Sequence of chain 1.G:
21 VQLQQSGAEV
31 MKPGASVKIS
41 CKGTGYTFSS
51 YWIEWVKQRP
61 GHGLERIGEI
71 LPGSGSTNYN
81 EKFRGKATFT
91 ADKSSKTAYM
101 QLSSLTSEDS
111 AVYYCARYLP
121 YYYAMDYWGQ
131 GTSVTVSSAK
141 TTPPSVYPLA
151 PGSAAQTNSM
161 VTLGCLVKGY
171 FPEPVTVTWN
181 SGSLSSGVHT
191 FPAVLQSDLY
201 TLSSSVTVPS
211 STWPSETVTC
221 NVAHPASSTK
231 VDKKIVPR

Binding-site contacts:
Ligand atom C7 contacts residue ASN52 of chain 1.F at 4.2 Å.
Ligand atom O7 contacts residue ASN52 of chain 1.F at 3.4 Å.
Ligand atom O3 contacts residue ASN52 of chain 1.F at 3.5 Å (h-bond).
Ligand atom N2 contacts residue ARG186 of chain 1.C at 3.9 Å.
Ligand atom C7 contacts residue TYR122 of chain 1.G at 3.9 Å (hydrophobic).
Ligand atom C7 contacts residue ARG186 of chain 1.C at 3.4 Å.
Ligand atom C3 contacts residue ASN143 of chain 1.C at 3.8 Å.
Ligand atom C8 contacts residue ARG186 of chain 1.C at 4.0 Å.
Ligand atom O7 contacts residue ASN143 of chain 1.C at 3.5 Å (h-bond).
Ligand atom O4 contacts residue ASP202 of chain 1.C at 4.3 Å.
Ligand atom O5 contacts residue ASN143 of chain 1.C at 2.3 Å (h-bond).
Ligand atom C5 contacts residue ASP202 of chain 1.C at 3.9 Å.
Ligand atom N2 contacts residue ASN143 of chain 1.C at 2.9 Å (h-bond).
Ligand atom C7 contacts residue ILE204 of chain 1.C at 3.9 Å (hydrophobic).
Ligand atom C4 contacts residue ASN143 of chain 1.C at 4.2 Å.
Ligand atom C1 contacts residue ASN143 of chain 1.C at 1.4 Å.
Ligand atom C2 contacts residue ARG186 of chain 1.C at 3.9 Å.
Ligand atom C6 contacts residue ARG186 of chain 1.C at 3.8 Å.
Ligand atom O5 contacts residue ARG186 of chain 1.C at 4.1 Å.
Ligand atom O7 contacts residue ARG186 of chain 1.C at 3.2 Å (salt-bridge).
Ligand atom C6 contacts residue ASN54 of chain 1.F at 2.9 Å.
Ligand atom C8 contacts residue TYR122 of chain 1.G at 4.0 Å (hydrophobic).
Ligand atom C8 contacts residue ILE204 of chain 1.C at 3.6 Å (hydrophobic).
Ligand atom C3 contacts residue ASP202 of chain 1.C at 3.9 Å.
Ligand atom N2 contacts residue TYR122 of chain 1.G at 3.0 Å (h-bond).
Ligand atom C3 contacts residue TYR122 of chain 1.G at 3.6 Å (hydrophobic).
Ligand atom C4 contacts residue ASP202 of chain 1.C at 4.3 Å.
Ligand atom C2 contacts residue ASN143 of chain 1.C at 2.4 Å.
Ligand atom N2 contacts residue ILE204 of chain 1.C at 3.8 Å.
Ligand atom C2 contacts residue TYR122 of chain 1.G at 3.7 Å (hydrophobic).
Ligand atom C8 contacts residue TYR121 of chain 1.G at 4.0 Å (hydrophobic).
Ligand atom C3 contacts residue ARG186 of chain 1.C at 4.1 Å.
Ligand atom C1 contacts residue TYR122 of chain 1.G at 4.0 Å (hydrophobic).
Ligand atom C1 contacts residue ASP202 of chain 1.C at 4.0 Å.
Ligand atom O3 contacts residue ARG186 of chain 1.C at 3.4 Å (salt-bridge).
Ligand atom C5 contacts residue ASN143 of chain 1.C at 3.6 Å.
Ligand atom C7 contacts residue ASN143 of chain 1.C at 3.4 Å.
Ligand atom O3 contacts residue TYR122 of chain 1.G at 4.1 Å.
Ligand atom O6 contacts residue ASN54 of chain 1.F at 2.8 Å (h-bond).
Ligand atom C6 contacts residue ASN52 of chain 1.F at 4.2 Å.

This small molecule binds to this protein.
Small molecule (SMILES): CC(=O)N[C@H]1[C@H](O[C@H]2[C@H](O)[C@@H](NC(C)=O)CO[C@@H]2CO)O[C@H](CO)[C@@H](O[C@@H]2O[C@H](CO)[C@@H](O)[C@H](O)[C@@H]2O)[C@@H]1O

Sequence of chain 1.C:
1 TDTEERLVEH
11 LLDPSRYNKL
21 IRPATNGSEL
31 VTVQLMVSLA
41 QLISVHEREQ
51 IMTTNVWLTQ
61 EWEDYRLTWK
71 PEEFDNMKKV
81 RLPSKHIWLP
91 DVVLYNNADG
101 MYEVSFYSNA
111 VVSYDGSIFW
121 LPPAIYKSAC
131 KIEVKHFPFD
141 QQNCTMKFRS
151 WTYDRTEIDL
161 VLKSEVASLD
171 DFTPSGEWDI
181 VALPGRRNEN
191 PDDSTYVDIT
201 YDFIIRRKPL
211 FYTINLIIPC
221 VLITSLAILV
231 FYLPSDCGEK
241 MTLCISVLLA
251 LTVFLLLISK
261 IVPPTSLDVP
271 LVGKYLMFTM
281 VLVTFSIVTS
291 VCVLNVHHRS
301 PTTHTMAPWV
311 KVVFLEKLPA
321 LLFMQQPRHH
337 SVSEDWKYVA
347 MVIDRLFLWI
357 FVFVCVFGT

Sequence of chain 1.F:
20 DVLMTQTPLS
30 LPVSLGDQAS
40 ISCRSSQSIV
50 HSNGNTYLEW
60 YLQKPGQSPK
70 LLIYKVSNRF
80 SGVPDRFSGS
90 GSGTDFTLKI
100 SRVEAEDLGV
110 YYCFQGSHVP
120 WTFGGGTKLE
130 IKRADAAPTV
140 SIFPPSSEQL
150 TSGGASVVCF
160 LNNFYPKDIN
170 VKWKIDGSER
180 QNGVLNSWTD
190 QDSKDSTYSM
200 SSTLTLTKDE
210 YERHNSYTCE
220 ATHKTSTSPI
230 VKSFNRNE